Sequence of chain 1.A:
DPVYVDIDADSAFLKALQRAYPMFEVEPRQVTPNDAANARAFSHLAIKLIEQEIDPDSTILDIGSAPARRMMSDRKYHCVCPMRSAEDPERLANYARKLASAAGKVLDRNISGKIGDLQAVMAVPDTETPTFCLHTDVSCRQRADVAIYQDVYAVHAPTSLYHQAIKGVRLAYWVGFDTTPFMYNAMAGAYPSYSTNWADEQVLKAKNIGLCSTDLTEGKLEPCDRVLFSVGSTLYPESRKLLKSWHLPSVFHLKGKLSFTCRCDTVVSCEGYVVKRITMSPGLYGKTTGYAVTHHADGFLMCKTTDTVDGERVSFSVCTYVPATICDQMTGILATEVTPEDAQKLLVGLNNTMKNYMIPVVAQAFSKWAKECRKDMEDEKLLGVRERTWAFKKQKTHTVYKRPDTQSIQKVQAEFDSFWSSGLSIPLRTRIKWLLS

Sequence of chain 1.B:
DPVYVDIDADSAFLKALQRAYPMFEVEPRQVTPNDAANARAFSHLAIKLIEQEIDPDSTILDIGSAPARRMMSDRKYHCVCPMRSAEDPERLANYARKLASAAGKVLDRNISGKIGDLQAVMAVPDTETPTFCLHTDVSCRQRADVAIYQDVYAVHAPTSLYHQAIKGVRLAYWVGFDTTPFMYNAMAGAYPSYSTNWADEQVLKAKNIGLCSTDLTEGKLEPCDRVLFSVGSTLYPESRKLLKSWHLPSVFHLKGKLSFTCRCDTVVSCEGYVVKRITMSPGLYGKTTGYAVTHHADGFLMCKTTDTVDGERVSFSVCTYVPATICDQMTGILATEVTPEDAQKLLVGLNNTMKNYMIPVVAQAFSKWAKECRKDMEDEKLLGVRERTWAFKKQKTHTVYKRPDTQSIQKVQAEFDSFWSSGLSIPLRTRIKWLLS

The protein below binds the small molecule below.
Small molecule (SMILES): C[n+]1cn([C@@H]2O[C@H](CO[P](=O)(O)O[P](=O)(O)O[P](=O)(O)OC[C@H]3O[C@@H](n4cnc5c(N)ncnc54)[C@H](O)[C@@H]3O[P](=O)(O)OC[C@H]3O[C@@H](n4ccc(=O)[nH]c4=O)[C@H](O)[C@@H]3OP(=O)(O)O)[C@@H](O)[C@H]2O)c2nc(N)[nH]c(=O)c21

Binding-site contacts:
Ligand atom C2 contacts residue TYR248 of chain 1.A at 3.6 Å (hydrophobic).
Ligand atom O4 contacts residue ASP7 of chain 1.A at 3.6 Å.
Ligand atom O2 contacts residue TYR5 of chain 1.A at 3.6 Å.
Ligand atom P1 contacts residue TYR248 of chain 1.A at 3.8 Å.
Ligand atom C5 contacts residue TYR248 of chain 1.A at 3.6 Å (hydrophobic).
Ligand atom C2 contacts residue GLU250 of chain 1.A at 3.6 Å.
Ligand atom N2 contacts residue TYR154 of chain 1.A at 3.8 Å.
Ligand atom O12 contacts residue MG1 of chain 1.WA at 2.8 Å.
Ligand atom N3 contacts residue TYR5 of chain 1.A at 3.5 Å (h-bond).
Ligand atom N7 contacts residue TYR248 of chain 1.A at 3.7 Å.
Ligand atom O3A contacts residue ALA40 of chain 1.A at 3.7 Å.
Ligand atom N3 contacts residue TYR248 of chain 1.A at 3.8 Å.
Ligand atom O31 contacts residue ARG70 of chain 1.A at 3.5 Å (salt-bridge).
Ligand atom N1 contacts residue GLU250 of chain 1.A at 3.1 Å (salt-bridge).
Ligand atom P1 contacts residue MG1 of chain 1.WA at 3.7 Å.
Ligand atom O15 contacts residue TYR248 of chain 1.A at 3.3 Å (h-bond).
Ligand atom O3A contacts residue ARG41 of chain 1.A at 3.4 Å (salt-bridge).
Ligand atom O23 contacts residue ARG41 of chain 1.A at 3.8 Å.
Ligand atom O13 contacts residue ARG41 of chain 1.A at 3.7 Å.
Ligand atom N1 contacts residue TYR248 of chain 1.A at 3.6 Å.
Ligand atom P2 contacts residue MG1 of chain 1.WA at 3.2 Å.
Ligand atom O13 contacts residue MG1 of chain 1.WA at 3.5 Å.
Ligand atom O2A contacts residue TYR285 of chain 1.A at 3.0 Å (h-bond).
Ligand atom O12 contacts residue TYR248 of chain 1.A at 3.7 Å.
Ligand atom N6C contacts residue VAL279 of chain 1.B at 3.6 Å (h-bond).
Ligand atom N6C contacts residue ASN35 of chain 1.A at 3.5 Å.
Ligand atom N1 contacts residue TYR154 of chain 1.A at 3.4 Å.
Ligand atom C7 contacts residue SAH1 of chain 1.Z at 3.7 Å.
Ligand atom C2 contacts residue TYR154 of chain 1.A at 3.5 Å (hydrophobic).
Ligand atom O2A contacts residue ASP152 of chain 1.A at 3.6 Å.
Ligand atom O21 contacts residue ARG41 of chain 1.A at 3.5 Å.
Ligand atom O2' contacts residue HIS45 of chain 1.A at 3.8 Å.
Ligand atom C3A contacts residue ARG41 of chain 1.A at 3.5 Å.
Ligand atom N2 contacts residue GLU250 of chain 1.A at 3.1 Å (salt-bridge).
Ligand atom C5 contacts residue ARG41 of chain 1.A at 3.7 Å.
Ligand atom O22 contacts residue MG1 of chain 1.WA at 1.8 Å.
Ligand atom O4A contacts residue VAL243 of chain 1.A at 3.6 Å.
Ligand atom O2A contacts residue ALA40 of chain 1.A at 3.7 Å.
Ligand atom C4 contacts residue TYR248 of chain 1.A at 3.6 Å (hydrophobic).
Ligand atom N7C contacts residue ASN35 of chain 1.A at 3.6 Å.